Binding-site contacts:
Ligand atom O7 contacts residue ASN232 of chain 1.C at 4.3 Å.
Ligand atom C4 contacts residue ASN232 of chain 1.C at 4.2 Å.
Ligand atom C7 contacts residue ASN232 of chain 1.C at 3.4 Å.
Ligand atom C6 contacts residue THR108 of chain 1.C at 4.0 Å.
Ligand atom O5 contacts residue THR108 of chain 1.C at 3.8 Å.
Ligand atom C6 contacts residue THR234 of chain 1.C at 4.3 Å.
Ligand atom N2 contacts residue ASN232 of chain 1.C at 2.9 Å (h-bond).
Ligand atom C5 contacts residue ASN232 of chain 1.C at 3.6 Å.
Ligand atom O5 contacts residue ASN232 of chain 1.C at 2.4 Å (h-bond).
Ligand atom O5 contacts residue THR234 of chain 1.C at 4.2 Å.
Ligand atom O6 contacts residue THR108 of chain 1.C at 3.4 Å.
Ligand atom C8 contacts residue ASN232 of chain 1.C at 3.4 Å.
Ligand atom C3 contacts residue ASN232 of chain 1.C at 3.8 Å.
Ligand atom C5 contacts residue THR234 of chain 1.C at 4.1 Å.
Ligand atom C2 contacts residue ASN232 of chain 1.C at 2.4 Å.
Ligand atom C1 contacts residue ASN232 of chain 1.C at 1.4 Å.

Sequence of chain 1.C:
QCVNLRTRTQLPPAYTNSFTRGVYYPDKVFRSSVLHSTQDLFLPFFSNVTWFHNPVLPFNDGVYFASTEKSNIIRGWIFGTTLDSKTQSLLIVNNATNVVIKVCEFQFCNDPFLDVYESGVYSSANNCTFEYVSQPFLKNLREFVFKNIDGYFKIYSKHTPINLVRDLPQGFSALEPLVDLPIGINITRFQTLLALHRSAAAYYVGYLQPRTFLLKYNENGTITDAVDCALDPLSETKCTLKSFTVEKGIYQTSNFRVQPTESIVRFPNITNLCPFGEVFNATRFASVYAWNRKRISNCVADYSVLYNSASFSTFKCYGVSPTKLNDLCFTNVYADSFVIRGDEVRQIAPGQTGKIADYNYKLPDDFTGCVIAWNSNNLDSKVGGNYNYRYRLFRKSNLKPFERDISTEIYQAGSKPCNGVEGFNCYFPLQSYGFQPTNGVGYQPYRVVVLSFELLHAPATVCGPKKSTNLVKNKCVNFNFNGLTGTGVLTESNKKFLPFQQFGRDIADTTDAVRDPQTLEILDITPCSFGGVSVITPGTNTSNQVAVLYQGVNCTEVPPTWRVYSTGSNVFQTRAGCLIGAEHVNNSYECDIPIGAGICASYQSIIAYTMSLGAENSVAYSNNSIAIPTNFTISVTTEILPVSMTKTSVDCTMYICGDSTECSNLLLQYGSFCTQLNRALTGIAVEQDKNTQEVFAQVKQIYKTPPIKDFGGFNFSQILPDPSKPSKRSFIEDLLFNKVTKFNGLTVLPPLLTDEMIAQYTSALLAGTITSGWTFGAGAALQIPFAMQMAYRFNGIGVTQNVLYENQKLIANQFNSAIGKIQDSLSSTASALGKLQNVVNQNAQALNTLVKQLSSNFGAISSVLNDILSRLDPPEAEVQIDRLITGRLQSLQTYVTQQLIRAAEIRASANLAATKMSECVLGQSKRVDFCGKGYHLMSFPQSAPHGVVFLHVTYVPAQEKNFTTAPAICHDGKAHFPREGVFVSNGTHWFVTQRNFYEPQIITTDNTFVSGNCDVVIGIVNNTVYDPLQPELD

A small-molecule ligand and the protein it binds are described below.
Small molecule (SMILES): CC(=O)N[C@H]1[C@H](O[C@H]2[C@H](O)[C@@H](NC(C)=O)CO[C@@H]2CO)O[C@H](CO)[C@@H](O)[C@@H]1O